Sequence of chain 2.A:
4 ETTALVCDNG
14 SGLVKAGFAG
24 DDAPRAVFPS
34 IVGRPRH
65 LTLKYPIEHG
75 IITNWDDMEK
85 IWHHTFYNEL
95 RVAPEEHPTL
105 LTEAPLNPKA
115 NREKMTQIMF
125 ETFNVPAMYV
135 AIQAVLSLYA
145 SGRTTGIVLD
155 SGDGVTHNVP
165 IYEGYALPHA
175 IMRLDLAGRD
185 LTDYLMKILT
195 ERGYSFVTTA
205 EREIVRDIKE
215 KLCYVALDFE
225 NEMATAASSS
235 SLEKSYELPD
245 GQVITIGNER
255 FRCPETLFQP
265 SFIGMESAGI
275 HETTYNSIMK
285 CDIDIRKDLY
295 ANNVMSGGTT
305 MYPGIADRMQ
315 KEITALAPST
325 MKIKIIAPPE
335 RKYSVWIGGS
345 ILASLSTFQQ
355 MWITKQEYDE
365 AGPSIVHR

Binding-site contacts:
Ligand atom C4 contacts residue ARG210 of chain 2.A at 3.2 Å.
Ligand atom C10 contacts residue GLU207 of chain 2.A at 3.4 Å.
Ligand atom C14 contacts residue PRO32 of chain 2.A at 3.9 Å (hydrophobic).
Ligand atom C16 contacts residue ASP157 of chain 2.A at 3.6 Å.
Ligand atom O4 contacts residue GLU207 of chain 2.A at 2.8 Å (salt-bridge).
Ligand atom O3 contacts residue GLU207 of chain 2.A at 3.8 Å.
Ligand atom C19 contacts residue GLU207 of chain 2.A at 3.7 Å.
Ligand atom S1 contacts residue ARG206 of chain 2.A at 3.3 Å (salt-bridge).
Ligand atom O1 contacts residue LEU16 of chain 2.A at 3.7 Å.
Ligand atom C19 contacts residue ARG183 of chain 2.A at 3.9 Å.
Ligand atom C2 contacts residue ARG210 of chain 2.A at 3.6 Å.
Ligand atom C19 contacts residue TYR69 of chain 2.A at 3.4 Å (hydrophobic).
Ligand atom O5 contacts residue THR186 of chain 2.A at 2.7 Å (h-bond).
Ligand atom C17 contacts residue GLU207 of chain 2.A at 3.9 Å.
Ligand atom C3 contacts residue ARG210 of chain 2.A at 3.4 Å.
Ligand atom C11 contacts residue TYR69 of chain 2.A at 3.4 Å (hydrophobic).
Ligand atom C13 contacts residue TYR69 of chain 2.A at 3.6 Å (hydrophobic).
Ligand atom C19 contacts residue ARG206 of chain 2.A at 3.3 Å.
Ligand atom C20 contacts residue ARG210 of chain 2.A at 3.6 Å.
Ligand atom O5 contacts residue ARG210 of chain 2.A at 3.2 Å.
Ligand atom C13 contacts residue GLU207 of chain 2.A at 3.9 Å.
Ligand atom C14 contacts residue GLY15 of chain 2.A at 3.6 Å.
Ligand atom C17 contacts residue TYR69 of chain 2.A at 3.8 Å (hydrophobic).
Ligand atom C21 contacts residue ARG210 of chain 2.A at 3.5 Å.
Ligand atom N1 contacts residue ARG183 of chain 2.A at 3.8 Å.
Ligand atom C22 contacts residue GLU207 of chain 2.A at 3.2 Å.
Ligand atom C18 contacts residue TYR69 of chain 2.A at 3.6 Å (hydrophobic).
Ligand atom C20 contacts residue THR186 of chain 2.A at 3.8 Å.
Ligand atom O2 contacts residue ARG210 of chain 2.A at 3.9 Å.
Ligand atom C12 contacts residue TYR69 of chain 2.A at 3.3 Å (hydrophobic).
Ligand atom C18 contacts residue ASP157 of chain 2.A at 3.5 Å.
Ligand atom C1 contacts residue LEU16 of chain 2.A at 3.8 Å (hydrophobic).
Ligand atom S1 contacts residue GLU207 of chain 2.A at 3.7 Å.
Ligand atom N1 contacts residue ASP157 of chain 2.A at 3.0 Å (salt-bridge).
Ligand atom O4 contacts residue ARG210 of chain 2.A at 2.9 Å (salt-bridge).
Ligand atom C11 contacts residue LEU67 of chain 2.A at 3.9 Å (hydrophobic).
Ligand atom C12 contacts residue ILE34 of chain 2.A at 3.7 Å (hydrophobic).
Ligand atom C15 contacts residue GLY15 of chain 2.A at 3.9 Å.
Ligand atom C11 contacts residue GLU207 of chain 2.A at 3.7 Å.
Ligand atom O3 contacts residue TYR69 of chain 2.A at 2.7 Å (h-bond).

A small-molecule ligand and the protein it binds are described below.
Small molecule (SMILES): C/C1=C/C(=O)O[C@@H]2C[C@@H](CC[C@H](C)/C=C\C=C\CC1)O[C@@](O)([C@@H]1CSC(=O)N1)C2